Binding-site contacts:
Ligand atom C8 contacts residue ARG102 of chain 1.D at 3.7 Å.
Ligand atom C6 contacts residue ASN74 of chain 1.E at 3.6 Å.
Ligand atom C5 contacts residue VAL73 of chain 1.E at 3.7 Å (hydrophobic).
Ligand atom C6 contacts residue VAL73 of chain 1.E at 3.8 Å (hydrophobic).
Ligand atom O7 contacts residue GLU76 of chain 1.A at 3.9 Å.
Ligand atom O6 contacts residue THR77 of chain 1.A at 2.4 Å (h-bond).
Ligand atom O6 contacts residue ASN60 of chain 1.J at 3.9 Å.
Ligand atom C3 contacts residue ASN74 of chain 1.E at 3.8 Å.
Ligand atom C6 contacts residue TRP24 of chain 1.J at 3.8 Å (hydrophobic).
Ligand atom C1 contacts residue ASN74 of chain 1.E at 3.7 Å.
Ligand atom O6 contacts residue ALA103 of chain 1.D at 4.0 Å.
Ligand atom C2 contacts residue ASN79 of chain 1.A at 2.5 Å.
Ligand atom C2 contacts residue GLU76 of chain 1.A at 3.9 Å.
Ligand atom C3 contacts residue ASN79 of chain 1.A at 3.8 Å.
Ligand atom C2 contacts residue TRP24 of chain 1.J at 3.4 Å (hydrophobic).
Ligand atom C7 contacts residue ASN79 of chain 1.A at 3.7 Å.
Ligand atom C8 contacts residue ARG101 of chain 1.D at 3.3 Å.
Ligand atom N2 contacts residue ASN79 of chain 1.A at 2.9 Å (h-bond).
Ligand atom C1 contacts residue ASN79 of chain 1.A at 1.4 Å.
Ligand atom C7 contacts residue ALA103 of chain 1.D at 3.9 Å (hydrophobic).
Ligand atom C5 contacts residue MET80 of chain 1.A at 3.9 Å (hydrophobic).
Ligand atom C6 contacts residue THR77 of chain 1.A at 3.8 Å.
Ligand atom C3 contacts residue VAL73 of chain 1.E at 3.9 Å (hydrophobic).
Ligand atom C4 contacts residue VAL73 of chain 1.E at 3.8 Å (hydrophobic).
Ligand atom O3 contacts residue ALA103 of chain 1.D at 3.2 Å (h-bond).
Ligand atom O5 contacts residue ASN79 of chain 1.A at 2.3 Å (h-bond).
Ligand atom O3 contacts residue ARG102 of chain 1.D at 4.0 Å.
Ligand atom O6 contacts residue ASN74 of chain 1.E at 2.8 Å (h-bond).
Ligand atom O7 contacts residue ALA103 of chain 1.D at 3.6 Å.
Ligand atom C2 contacts residue TRP24 of chain 1.J at 3.6 Å (hydrophobic).
Ligand atom C7 contacts residue ARG102 of chain 1.D at 4.0 Å.
Ligand atom O5 contacts residue GLU76 of chain 1.A at 4.0 Å.
Ligand atom C5 contacts residue ASN79 of chain 1.A at 3.6 Å.
Ligand atom C1 contacts residue GLU76 of chain 1.A at 3.7 Å.
Ligand atom O7 contacts residue SER104 of chain 1.D at 3.6 Å.
Ligand atom C2 contacts residue ASN74 of chain 1.E at 3.8 Å.
Ligand atom C8 contacts residue MET80 of chain 1.A at 3.9 Å (hydrophobic).
Ligand atom O4 contacts residue VAL73 of chain 1.E at 3.3 Å.
Ligand atom C3 contacts residue TRP24 of chain 1.J at 3.9 Å (hydrophobic).
Ligand atom O5 contacts residue THR77 of chain 1.A at 3.5 Å (h-bond).

Sequence of chain 1.E:
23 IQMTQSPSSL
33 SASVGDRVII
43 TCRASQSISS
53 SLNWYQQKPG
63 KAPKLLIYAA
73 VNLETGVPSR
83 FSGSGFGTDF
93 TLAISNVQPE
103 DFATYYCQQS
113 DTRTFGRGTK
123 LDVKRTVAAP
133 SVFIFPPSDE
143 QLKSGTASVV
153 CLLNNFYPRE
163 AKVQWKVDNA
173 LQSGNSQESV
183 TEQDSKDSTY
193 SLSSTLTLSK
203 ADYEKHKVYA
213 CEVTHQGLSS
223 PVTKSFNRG

Sequence of chain 1.A:
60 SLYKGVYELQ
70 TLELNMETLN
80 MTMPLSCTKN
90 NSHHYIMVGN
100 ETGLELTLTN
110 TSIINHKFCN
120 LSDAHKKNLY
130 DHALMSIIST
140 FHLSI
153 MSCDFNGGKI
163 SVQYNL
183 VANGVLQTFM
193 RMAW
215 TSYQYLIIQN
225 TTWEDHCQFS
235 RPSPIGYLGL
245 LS

Sequence of chain 1.D:
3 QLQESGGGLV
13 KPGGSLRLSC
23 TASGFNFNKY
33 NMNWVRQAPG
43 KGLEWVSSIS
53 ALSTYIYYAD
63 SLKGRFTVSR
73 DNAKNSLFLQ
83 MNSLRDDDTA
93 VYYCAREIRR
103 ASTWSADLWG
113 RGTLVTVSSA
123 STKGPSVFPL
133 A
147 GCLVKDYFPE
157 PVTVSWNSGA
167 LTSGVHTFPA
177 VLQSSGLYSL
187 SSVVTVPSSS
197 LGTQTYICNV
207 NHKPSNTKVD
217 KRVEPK

A small-molecule ligand and the protein it binds are described below.
Small molecule (SMILES): CC(=O)N[C@H]1[C@H](O[C@H]2[C@H](O)[C@@H](NC(C)=O)CO[C@@H]2CO)O[C@H](CO)[C@@H](O[C@@H]2O[C@H](CO[C@H]3O[C@H](CO)[C@@H](O)[C@H](O)[C@@H]3O)[C@@H](O)[C@H](O[C@H]3O[C@H](CO)[C@@H](O)[C@H](O)[C@@H]3O)[C@@H]2O)[C@@H]1O

Sequence of chain 1.J:
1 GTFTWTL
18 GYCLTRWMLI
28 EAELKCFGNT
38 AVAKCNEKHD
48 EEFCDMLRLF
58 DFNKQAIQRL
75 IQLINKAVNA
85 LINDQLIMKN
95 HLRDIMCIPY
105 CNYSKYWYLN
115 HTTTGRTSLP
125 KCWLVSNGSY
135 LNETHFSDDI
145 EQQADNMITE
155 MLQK